Binding-site contacts:
Ligand atom C2 contacts residue TRP40 of chain 1.A at 3.8 Å (hydrophobic).
Ligand atom C5 contacts residue TRP38 of chain 1.A at 3.6 Å (hydrophobic).
Ligand atom C4 contacts residue THR201 of chain 1.A at 3.9 Å.
Ligand atom C1 contacts residue XYP2 of chain 1.C at 3.6 Å.
Ligand atom C4 contacts residue TRP38 of chain 1.A at 3.8 Å (hydrophobic).
Ligand atom O5 contacts residue TRP38 of chain 1.A at 3.6 Å (h-bond).
Ligand atom C5 contacts residue ASN37 of chain 1.A at 3.3 Å.
Ligand atom C3 contacts residue TRP38 of chain 1.A at 3.9 Å (hydrophobic).
Ligand atom O3 contacts residue LYS102 of chain 1.A at 3.8 Å.
Ligand atom O3 contacts residue GLN101 of chain 1.A at 3.5 Å (h-bond).
Ligand atom C2 contacts residue ASN37 of chain 1.A at 3.9 Å.
Ligand atom O2 contacts residue VAL104 of chain 1.A at 3.1 Å (h-bond).
Ligand atom O2 contacts residue ASN37 of chain 1.A at 2.9 Å (h-bond).
Ligand atom O5 contacts residue ASN37 of chain 1.A at 3.3 Å (h-bond).
Ligand atom C3 contacts residue ASN103 of chain 1.A at 3.5 Å.
Ligand atom C5 contacts residue TYR82 of chain 1.A at 3.6 Å (hydrophobic).
Ligand atom C1 contacts residue TRP38 of chain 1.A at 3.4 Å (hydrophobic).
Ligand atom C3 contacts residue ARG39 of chain 1.A at 4.0 Å.
Ligand atom C5 contacts residue GLN101 of chain 1.A at 3.6 Å.
Ligand atom C2 contacts residue ASN103 of chain 1.A at 3.4 Å.
Ligand atom C2 contacts residue ASP179 of chain 1.A at 3.4 Å.
Ligand atom O2 contacts residue ASN103 of chain 1.A at 3.5 Å (h-bond).
Ligand atom O5 contacts residue GLN101 of chain 1.A at 3.0 Å (h-bond).
Ligand atom C2 contacts residue THR201 of chain 1.A at 4.1 Å.
Ligand atom O3 contacts residue ASN103 of chain 1.A at 2.7 Å (h-bond).
Ligand atom C2 contacts residue VAL104 of chain 1.A at 4.0 Å (hydrophobic).
Ligand atom O3 contacts residue TRP40 of chain 1.A at 4.0 Å.
Ligand atom O4 contacts residue TRP38 of chain 1.A at 3.5 Å.
Ligand atom O5 contacts residue TRP40 of chain 1.A at 3.4 Å.
Ligand atom O5 contacts residue XYP2 of chain 1.C at 3.8 Å.
Ligand atom C3 contacts residue TRP40 of chain 1.A at 4.0 Å (hydrophobic).
Ligand atom O2 contacts residue ASP179 of chain 1.A at 2.7 Å (salt-bridge).
Ligand atom O3 contacts residue ASN37 of chain 1.A at 3.4 Å (h-bond).
Ligand atom O1 contacts residue XYP2 of chain 1.C at 3.4 Å (h-bond).
Ligand atom O1 contacts residue ASP179 of chain 1.A at 2.7 Å (salt-bridge).
Ligand atom C4 contacts residue TRP40 of chain 1.A at 3.9 Å (hydrophobic).
Ligand atom C2 contacts residue TRP38 of chain 1.A at 3.6 Å (hydrophobic).
Ligand atom C1 contacts residue ASP179 of chain 1.A at 3.6 Å.
Ligand atom C1 contacts residue TRP40 of chain 1.A at 4.0 Å (hydrophobic).
Ligand atom O4 contacts residue TRP40 of chain 1.A at 3.4 Å.

Sequence of chain 1.A:
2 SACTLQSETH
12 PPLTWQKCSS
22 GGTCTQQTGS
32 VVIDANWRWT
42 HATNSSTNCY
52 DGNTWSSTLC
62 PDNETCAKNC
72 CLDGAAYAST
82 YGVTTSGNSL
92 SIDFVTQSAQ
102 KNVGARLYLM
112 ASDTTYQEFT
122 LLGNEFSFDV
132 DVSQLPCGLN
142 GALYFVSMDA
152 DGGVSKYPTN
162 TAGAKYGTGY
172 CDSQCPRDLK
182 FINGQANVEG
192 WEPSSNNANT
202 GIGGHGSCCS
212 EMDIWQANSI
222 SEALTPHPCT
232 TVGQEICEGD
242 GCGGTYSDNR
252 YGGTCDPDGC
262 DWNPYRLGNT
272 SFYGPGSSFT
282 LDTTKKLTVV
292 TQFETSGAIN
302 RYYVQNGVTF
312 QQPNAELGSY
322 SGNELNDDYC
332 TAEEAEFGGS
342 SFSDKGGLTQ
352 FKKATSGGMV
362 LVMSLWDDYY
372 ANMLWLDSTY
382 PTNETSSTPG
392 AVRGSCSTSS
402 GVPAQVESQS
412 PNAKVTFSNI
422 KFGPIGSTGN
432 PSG

The protein below binds the small molecule below.
Small molecule (SMILES): O[C@@H]1[C@@H](O)[C@H](O[C@@H]2CO[C@@H](O[C@@H]3CO[C@@H](O[C@@H]4CO[C@@H](O)[C@H](O)[C@H]4O)[C@H](O)[C@H]3O)[C@H](O)[C@H]2O)OC[C@H]1O